Sequence of chain 1.B:
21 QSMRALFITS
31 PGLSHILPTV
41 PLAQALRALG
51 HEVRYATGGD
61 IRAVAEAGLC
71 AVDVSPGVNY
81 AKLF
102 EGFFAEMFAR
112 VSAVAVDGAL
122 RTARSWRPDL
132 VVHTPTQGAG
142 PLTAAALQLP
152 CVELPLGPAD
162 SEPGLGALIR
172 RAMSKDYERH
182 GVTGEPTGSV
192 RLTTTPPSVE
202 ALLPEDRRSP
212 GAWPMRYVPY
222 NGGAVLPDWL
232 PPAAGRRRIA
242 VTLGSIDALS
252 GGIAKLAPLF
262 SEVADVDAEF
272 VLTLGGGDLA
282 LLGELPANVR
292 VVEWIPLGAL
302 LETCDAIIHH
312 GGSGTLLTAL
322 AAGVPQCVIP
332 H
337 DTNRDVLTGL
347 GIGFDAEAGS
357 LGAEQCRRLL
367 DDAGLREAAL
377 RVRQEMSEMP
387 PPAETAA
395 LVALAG

Binding-site contacts:
Ligand atom O2 contacts residue ILE296 of chain 1.B at 3.4 Å (h-bond).
Ligand atom O3B contacts residue SER34 of chain 1.B at 3.3 Å.
Ligand atom N3 contacts residue ILE296 of chain 1.B at 2.2 Å (h-bond).
Ligand atom O1A contacts residue SER314 of chain 1.B at 3.4 Å (h-bond).
Ligand atom O2 contacts residue TRP295 of chain 1.B at 3.9 Å.
Ligand atom C2 contacts residue TRP295 of chain 1.B at 3.7 Å (hydrophobic).
Ligand atom O1A contacts residue THR316 of chain 1.B at 3.6 Å (h-bond).
Ligand atom C4 contacts residue TRP295 of chain 1.B at 3.7 Å (hydrophobic).
Ligand atom O2A contacts residue SER314 of chain 1.B at 3.7 Å.
Ligand atom O4 contacts residue TRP295 of chain 1.B at 3.5 Å.
Ligand atom O2 contacts residue ASN222 of chain 1.B at 2.8 Å.
Ligand atom C2' contacts residue LEU298 of chain 1.B at 3.8 Å (hydrophobic).
Ligand atom O2 contacts residue PRO297 of chain 1.B at 3.5 Å.
Ligand atom PA contacts residue GLY315 of chain 1.B at 3.5 Å.
Ligand atom O1A contacts residue GLY313 of chain 1.B at 2.9 Å.
Ligand atom N3 contacts residue TRP295 of chain 1.B at 3.8 Å.
Ligand atom O1B contacts residue SER246 of chain 1.B at 2.7 Å (h-bond).
Ligand atom O5' contacts residue GLY315 of chain 1.B at 3.5 Å.
Ligand atom C5 contacts residue TRP295 of chain 1.B at 3.4 Å (hydrophobic).
Ligand atom N3 contacts residue LEU298 of chain 1.B at 3.5 Å (h-bond).
Ligand atom C2' contacts residue ASN222 of chain 1.B at 3.1 Å.
Ligand atom C6 contacts residue TRP295 of chain 1.B at 3.2 Å (hydrophobic).
Ligand atom C4 contacts residue ILE296 of chain 1.B at 3.0 Å (hydrophobic).
Ligand atom C2 contacts residue LEU298 of chain 1.B at 3.5 Å (hydrophobic).
Ligand atom O4 contacts residue ILE296 of chain 1.B at 2.9 Å (h-bond).
Ligand atom C2 contacts residue ASN222 of chain 1.B at 3.9 Å.
Ligand atom O2A contacts residue GLY315 of chain 1.B at 2.9 Å (h-bond).
Ligand atom O5' contacts residue THR316 of chain 1.B at 3.4 Å (h-bond).
Ligand atom C2 contacts residue ILE296 of chain 1.B at 3.2 Å (hydrophobic).
Ligand atom C1' contacts residue TRP295 of chain 1.B at 3.5 Å (hydrophobic).
Ligand atom O1A contacts residue HIS311 of chain 1.B at 3.0 Å (h-bond).
Ligand atom O1B contacts residue ILE247 of chain 1.B at 3.4 Å.
Ligand atom N1 contacts residue TRP295 of chain 1.B at 3.3 Å.
Ligand atom O2 contacts residue LEU298 of chain 1.B at 2.7 Å (h-bond).
Ligand atom C5' contacts residue THR316 of chain 1.B at 3.5 Å.
Ligand atom O4 contacts residue THR274 of chain 1.B at 3.4 Å.
Ligand atom O1A contacts residue GLY315 of chain 1.B at 3.8 Å.
Ligand atom O2B contacts residue HIS311 of chain 1.B at 3.1 Å.
Ligand atom C3' contacts residue ASN222 of chain 1.B at 3.6 Å.
Ligand atom O3' contacts residue ASN222 of chain 1.B at 3.0 Å (h-bond).

The protein below binds the small molecule below.
Small molecule (SMILES): O=c1ccn([C@H]2C[C@H](O)[C@@H](CO[P](=O)(O)OP(=O)(O)O)O2)c(=O)[nH]1